Sequence of chain 23.A:
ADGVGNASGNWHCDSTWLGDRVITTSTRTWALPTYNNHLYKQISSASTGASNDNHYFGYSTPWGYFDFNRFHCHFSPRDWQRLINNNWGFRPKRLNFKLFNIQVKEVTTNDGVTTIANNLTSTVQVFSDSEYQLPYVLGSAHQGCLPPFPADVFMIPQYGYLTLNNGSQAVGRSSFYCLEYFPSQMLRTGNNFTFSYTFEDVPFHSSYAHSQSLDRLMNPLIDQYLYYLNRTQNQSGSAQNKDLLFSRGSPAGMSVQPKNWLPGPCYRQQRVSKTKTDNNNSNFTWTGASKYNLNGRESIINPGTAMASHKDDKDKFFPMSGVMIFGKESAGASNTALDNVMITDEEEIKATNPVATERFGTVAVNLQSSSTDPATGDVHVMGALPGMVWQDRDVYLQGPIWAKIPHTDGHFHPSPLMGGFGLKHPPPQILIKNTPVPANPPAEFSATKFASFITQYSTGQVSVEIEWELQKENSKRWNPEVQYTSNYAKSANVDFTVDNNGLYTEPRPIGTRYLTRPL

A small-molecule ligand and the protein it binds are described below.
Small molecule (SMILES): Nc1ncnc2c1ncn2[C@@H]1C[C@@H](O)[C@@H](COP(=O)(O)O)O1

Binding-site contacts:
Ligand atom N3 contacts residue PRO429 of chain 23.A at 4.4 Å.
Ligand atom N9 contacts residue VAL217 of chain 23.A at 4.4 Å.
Ligand atom N1 contacts residue HIS428 of chain 23.A at 3.3 Å.
Ligand atom N7 contacts residue GLY437 of chain 23.A at 3.5 Å (h-bond).
Ligand atom C8 contacts residue PRO218 of chain 23.A at 4.2 Å (hydrophobic).
Ligand atom N6 contacts residue ASP407 of chain 23.A at 3.6 Å (salt-bridge).
Ligand atom C2' contacts residue GLY437 of chain 23.A at 2.8 Å.
Ligand atom C1' contacts residue GLY437 of chain 23.A at 3.3 Å.
Ligand atom N6 contacts residue HIS428 of chain 23.A at 4.0 Å.
Ligand atom O3' contacts residue LYS439 of chain 23.A at 3.5 Å.
Ligand atom O1P contacts residue HIS426 of chain 23.A at 2.7 Å (h-bond).
Ligand atom N7 contacts residue PRO218 of chain 23.A at 4.0 Å.
Ligand atom C2' contacts residue GLU215 of chain 23.A at 3.6 Å.
Ligand atom C4 contacts residue PRO218 of chain 23.A at 4.1 Å (hydrophobic).
Ligand atom O3' contacts residue ILE420 of chain 23.A at 4.2 Å.
Ligand atom C2 contacts residue HIS428 of chain 23.A at 3.8 Å.
Ligand atom C3' contacts residue GLY437 of chain 23.A at 3.9 Å.
Ligand atom O5' contacts residue LYS439 of chain 23.A at 3.8 Å.
Ligand atom N7 contacts residue VAL217 of chain 23.A at 3.7 Å.
Ligand atom P contacts residue HIS426 of chain 23.A at 3.9 Å.
Ligand atom O1P contacts residue LYS439 of chain 23.A at 2.6 Å.
Ligand atom N7 contacts residue PRO429 of chain 23.A at 4.3 Å.
Ligand atom C8 contacts residue GLY437 of chain 23.A at 2.8 Å.
Ligand atom C6 contacts residue PRO218 of chain 23.A at 4.2 Å (hydrophobic).
Ligand atom C5 contacts residue PRO218 of chain 23.A at 4.0 Å (hydrophobic).
Ligand atom N9 contacts residue PRO429 of chain 23.A at 4.3 Å.
Ligand atom C6 contacts residue SER430 of chain 23.A at 4.2 Å.
Ligand atom C8 contacts residue PRO429 of chain 23.A at 4.3 Å (hydrophobic).
Ligand atom C2' contacts residue ASP216 of chain 23.A at 4.3 Å.
Ligand atom O3' contacts residue GLY437 of chain 23.A at 3.9 Å.
Ligand atom N6 contacts residue SER430 of chain 23.A at 3.7 Å.
Ligand atom C3' contacts residue GLU215 of chain 23.A at 3.3 Å.
Ligand atom O2P contacts residue HIS426 of chain 23.A at 3.6 Å.
Ligand atom O3' contacts residue GLU215 of chain 23.A at 3.5 Å (salt-bridge).
Ligand atom P contacts residue LYS439 of chain 23.A at 3.3 Å.
Ligand atom C8 contacts residue VAL217 of chain 23.A at 3.5 Å (hydrophobic).
Ligand atom N9 contacts residue PRO218 of chain 23.A at 4.2 Å.
Ligand atom C6 contacts residue HIS428 of chain 23.A at 4.2 Å.
Ligand atom N9 contacts residue GLY437 of chain 23.A at 3.3 Å (h-bond).
Ligand atom O3P contacts residue LYS439 of chain 23.A at 2.9 Å.